Binding-site contacts:
Ligand atom O25 contacts residue SER166 of chain 1.A at 3.5 Å (h-bond).
Ligand atom C9 contacts residue IMP1 of chain 1.D at 3.5 Å.
Ligand atom C21 contacts residue TYR361 of chain 4.A at 4.0 Å (hydrophobic).
Ligand atom C10 contacts residue ALA167 of chain 1.A at 4.0 Å (hydrophobic).
Ligand atom C13 contacts residue GLU332 of chain 1.A at 3.7 Å.
Ligand atom C8 contacts residue EDO1 of chain 1.J at 3.6 Å.
Ligand atom C2 contacts residue GLY306 of chain 1.A at 3.8 Å.
Ligand atom C13 contacts residue GLY306 of chain 1.A at 3.9 Å.
Ligand atom C8 contacts residue TYR361 of chain 4.A at 3.9 Å (hydrophobic).
Ligand atom C10 contacts residue GLU332 of chain 1.A at 3.5 Å.
Ligand atom C8 contacts residue THR224 of chain 1.A at 3.6 Å.
Ligand atom C8 contacts residue IMP1 of chain 1.D at 3.6 Å.
Ligand atom C18 contacts residue ALA167 of chain 1.A at 4.0 Å (hydrophobic).
Ligand atom C7 contacts residue IMP1 of chain 1.D at 3.6 Å.
Ligand atom C22 contacts residue TYR361 of chain 4.A at 3.6 Å (hydrophobic).
Ligand atom N4 contacts residue GLU332 of chain 1.A at 3.0 Å (salt-bridge).
Ligand atom C13 contacts residue VAL330 of chain 1.A at 3.5 Å (hydrophobic).
Ligand atom C8 contacts residue GLU332 of chain 1.A at 3.7 Å.
Ligand atom C17 contacts residue GLU332 of chain 1.A at 4.0 Å.
Ligand atom C17 contacts residue ALA167 of chain 1.A at 3.8 Å (hydrophobic).
Ligand atom O1 contacts residue LEU47 of chain 4.A at 3.9 Å.
Ligand atom C3 contacts residue GLY306 of chain 1.A at 3.7 Å.
Ligand atom C20 contacts residue PRO48 of chain 4.A at 3.7 Å (hydrophobic).
Ligand atom CL contacts residue GLY360 of chain 4.A at 3.7 Å.
Ligand atom C21 contacts residue SER357 of chain 4.A at 3.7 Å.
Ligand atom CL contacts residue HIS168 of chain 1.A at 4.0 Å.
Ligand atom C24 contacts residue SER166 of chain 1.A at 4.0 Å.
Ligand atom N3 contacts residue GLU332 of chain 1.A at 3.0 Å (salt-bridge).
Ligand atom C21 contacts residue PRO48 of chain 4.A at 3.8 Å (hydrophobic).
Ligand atom C3 contacts residue MET305 of chain 1.A at 3.8 Å (hydrophobic).
Ligand atom O1 contacts residue PRO48 of chain 4.A at 4.0 Å.
Ligand atom C8 contacts residue ALA167 of chain 1.A at 3.6 Å (hydrophobic).
Ligand atom CL contacts residue PRO48 of chain 4.A at 3.9 Å.
Ligand atom C22 contacts residue SER357 of chain 4.A at 3.6 Å.
Ligand atom C28 contacts residue SER166 of chain 1.A at 3.6 Å.
Ligand atom CL contacts residue VAL46 of chain 4.A at 3.9 Å.
Ligand atom N4 contacts residue ALA167 of chain 1.A at 3.8 Å.
Ligand atom C19 contacts residue PRO48 of chain 4.A at 3.8 Å (hydrophobic).
Ligand atom C7 contacts residue ALA167 of chain 1.A at 3.8 Å (hydrophobic).
Ligand atom C4 contacts residue GLY306 of chain 1.A at 4.0 Å.

Sequence of chain 4.A:
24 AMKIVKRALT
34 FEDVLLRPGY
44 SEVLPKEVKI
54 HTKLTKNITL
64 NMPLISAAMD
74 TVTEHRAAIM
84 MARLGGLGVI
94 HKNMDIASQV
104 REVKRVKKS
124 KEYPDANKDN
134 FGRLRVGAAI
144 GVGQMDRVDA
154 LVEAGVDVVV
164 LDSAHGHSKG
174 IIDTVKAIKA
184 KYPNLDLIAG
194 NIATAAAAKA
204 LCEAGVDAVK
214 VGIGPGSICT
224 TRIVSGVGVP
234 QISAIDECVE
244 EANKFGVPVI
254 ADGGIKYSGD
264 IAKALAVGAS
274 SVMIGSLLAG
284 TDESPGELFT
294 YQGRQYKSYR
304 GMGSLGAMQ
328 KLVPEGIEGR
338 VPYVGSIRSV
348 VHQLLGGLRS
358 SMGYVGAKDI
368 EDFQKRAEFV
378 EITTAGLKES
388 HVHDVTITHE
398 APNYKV

Sequence of chain 1.A:
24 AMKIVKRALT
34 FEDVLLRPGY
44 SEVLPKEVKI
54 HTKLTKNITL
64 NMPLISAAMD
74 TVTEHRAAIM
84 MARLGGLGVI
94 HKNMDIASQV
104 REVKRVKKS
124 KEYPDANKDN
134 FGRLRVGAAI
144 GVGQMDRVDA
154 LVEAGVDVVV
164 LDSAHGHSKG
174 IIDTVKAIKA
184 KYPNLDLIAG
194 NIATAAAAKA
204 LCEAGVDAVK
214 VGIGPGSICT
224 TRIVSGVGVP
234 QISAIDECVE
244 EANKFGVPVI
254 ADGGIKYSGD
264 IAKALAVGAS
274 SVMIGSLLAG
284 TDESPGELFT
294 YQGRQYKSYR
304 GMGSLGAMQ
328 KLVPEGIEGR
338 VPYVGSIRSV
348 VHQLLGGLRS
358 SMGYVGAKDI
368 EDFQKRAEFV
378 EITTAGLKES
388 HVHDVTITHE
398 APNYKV

A protein and the small-molecule ligand that binds it are described below.
Small molecule (SMILES): C=C(C)c1cccc(C(C)(C)NC(=O)Nc2ccc(Cl)c(OCC(=O)O)c2)c1